Binding-site contacts:
Ligand atom O6 contacts residue SER214 of chain 1.B at 4.2 Å.
Ligand atom C4 contacts residue PHE126 of chain 1.B at 3.8 Å (hydrophobic).
Ligand atom C2 contacts residue ASP212 of chain 1.B at 4.1 Å.
Ligand atom C4 contacts residue ASP212 of chain 1.B at 4.1 Å.
Ligand atom C6 contacts residue GLY211 of chain 1.B at 4.0 Å.
Ligand atom O6 contacts residue ALA220 of chain 1.B at 3.6 Å.
Ligand atom C6 contacts residue ALA220 of chain 1.B at 3.5 Å (hydrophobic).
Ligand atom O3 contacts residue GLY105 of chain 1.B at 2.8 Å (h-bond).
Ligand atom O4 contacts residue PHE126 of chain 1.B at 4.3 Å.
Ligand atom O5 contacts residue ASP212 of chain 1.B at 3.8 Å.
Ligand atom O3 contacts residue PHE126 of chain 1.B at 3.7 Å.
Ligand atom O4 contacts residue ALA86 of chain 1.B at 4.3 Å.
Ligand atom O4 contacts residue GLY211 of chain 1.B at 3.4 Å.
Ligand atom O6 contacts residue GLY215 of chain 1.B at 3.8 Å.
Ligand atom O2 contacts residue PHE126 of chain 1.B at 4.1 Å.
Ligand atom O5 contacts residue GLY215 of chain 1.B at 3.7 Å.
Ligand atom C4 contacts residue ALA86 of chain 1.B at 4.2 Å (hydrophobic).
Ligand atom O3 contacts residue ASP87 of chain 1.B at 2.7 Å (salt-bridge).
Ligand atom C5 contacts residue PHE126 of chain 1.B at 3.7 Å (hydrophobic).
Ligand atom C4 contacts residue GLY215 of chain 1.B at 3.9 Å.
Ligand atom O6 contacts residue GLN217 of chain 1.B at 4.1 Å.
Ligand atom O6 contacts residue HIS84 of chain 1.B at 3.5 Å (h-bond).
Ligand atom C2 contacts residue PHE126 of chain 1.B at 4.0 Å (hydrophobic).
Ligand atom O3 contacts residue GLY215 of chain 1.B at 4.0 Å.
Ligand atom O3 contacts residue ASN128 of chain 1.B at 3.4 Å (h-bond).
Ligand atom O4 contacts residue GLY104 of chain 1.B at 3.9 Å.
Ligand atom C1 contacts residue ASP212 of chain 1.B at 4.3 Å.
Ligand atom C3 contacts residue GLY105 of chain 1.B at 4.1 Å.
Ligand atom O4 contacts residue ASP87 of chain 1.B at 2.7 Å (salt-bridge).
Ligand atom O3 contacts residue GLY104 of chain 1.B at 3.7 Å.
Ligand atom C3 contacts residue PHE126 of chain 1.B at 3.4 Å (hydrophobic).
Ligand atom C6 contacts residue HIS84 of chain 1.B at 4.2 Å.
Ligand atom C6 contacts residue ASP212 of chain 1.B at 4.1 Å.
Ligand atom C3 contacts residue ASP87 of chain 1.B at 3.6 Å.
Ligand atom C4 contacts residue ASP87 of chain 1.B at 3.3 Å.
Ligand atom C3 contacts residue ASN128 of chain 1.B at 3.9 Å.
Ligand atom C6 contacts residue SER214 of chain 1.B at 3.5 Å.
Ligand atom O4 contacts residue ASP212 of chain 1.B at 2.8 Å (salt-bridge).
Ligand atom O2 contacts residue ASN128 of chain 1.B at 3.6 Å (h-bond).
Ligand atom C1 contacts residue SER214 of chain 1.B at 4.2 Å.

Sequence of chain 1.B:
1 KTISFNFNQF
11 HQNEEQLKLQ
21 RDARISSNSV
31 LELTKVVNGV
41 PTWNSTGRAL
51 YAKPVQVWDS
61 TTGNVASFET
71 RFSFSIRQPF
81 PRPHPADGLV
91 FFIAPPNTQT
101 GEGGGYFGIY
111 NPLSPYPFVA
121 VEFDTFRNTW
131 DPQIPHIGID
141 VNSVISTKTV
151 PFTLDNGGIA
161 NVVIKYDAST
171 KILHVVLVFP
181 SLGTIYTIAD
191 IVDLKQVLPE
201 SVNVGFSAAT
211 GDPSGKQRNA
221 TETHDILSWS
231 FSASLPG

The protein below binds the small molecule below.
Small molecule (SMILES): OC[C@H]1O[C@H](O[C@@H]2[C@H](O)[C@@H](O)[C@@H](O)O[C@@H]2CO)[C@H](O)[C@@H](O)[C@H]1O